This protein binds this small molecule.
Small molecule (SMILES): Nc1ccn([C@@H]2O[C@H](CO[P](=O)(O)O[P](=O)(O)OC[C@@H](O)CO)[C@@H](O)[C@H]2O)c(=O)n1

Sequence of chain 1.B:
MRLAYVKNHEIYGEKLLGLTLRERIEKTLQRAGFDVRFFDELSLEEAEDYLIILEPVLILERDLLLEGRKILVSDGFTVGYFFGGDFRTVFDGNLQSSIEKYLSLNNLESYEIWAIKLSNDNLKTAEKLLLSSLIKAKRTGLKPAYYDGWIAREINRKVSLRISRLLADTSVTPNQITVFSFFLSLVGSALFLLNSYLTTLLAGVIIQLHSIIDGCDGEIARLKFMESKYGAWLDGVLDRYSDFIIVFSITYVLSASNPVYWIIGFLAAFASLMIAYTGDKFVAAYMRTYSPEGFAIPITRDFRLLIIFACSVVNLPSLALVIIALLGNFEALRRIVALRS

Binding-site contacts:
Ligand atom C2 contacts residue ALA249 of chain 1.B at 3.6 Å (hydrophobic).
Ligand atom O1B contacts residue ASP242 of chain 1.B at 3.2 Å (salt-bridge).
Ligand atom N3 contacts residue PRO202 of chain 1.B at 3.6 Å.
Ligand atom O2G contacts residue ALA180 of chain 1.B at 3.5 Å.
Ligand atom C4' contacts residue ARG250 of chain 1.B at 3.5 Å.
Ligand atom N4 contacts residue ASN203 of chain 1.B at 2.7 Å (h-bond).
Ligand atom O2 contacts residue GLU255 of chain 1.B at 3.2 Å.
Ligand atom C1G contacts residue SER239 of chain 1.B at 3.1 Å.
Ligand atom C4 contacts residue GLY259 of chain 1.B at 3.5 Å.
Ligand atom O2B contacts residue TLA1 of chain 1.Q at 3.2 Å (h-bond).
Ligand atom O2A contacts residue GLY246 of chain 1.B at 3.2 Å (h-bond).
Ligand atom O2 contacts residue SER256 of chain 1.B at 3.2 Å (h-bond).
Ligand atom O2B contacts residue LYS164 of chain 1.B at 2.8 Å (salt-bridge).
Ligand atom O2A contacts residue ASP245 of chain 1.B at 3.1 Å (salt-bridge).
Ligand atom O2A contacts residue ASP242 of chain 1.B at 3.0 Å (salt-bridge).
Ligand atom O3B contacts residue ASP242 of chain 1.B at 3.3 Å (salt-bridge).
Ligand atom C5 contacts residue GLY259 of chain 1.B at 3.3 Å.
Ligand atom O4' contacts residue GLY246 of chain 1.B at 3.3 Å.
Ligand atom O1B contacts residue ASP263 of chain 1.B at 3.0 Å (salt-bridge).
Ligand atom C5' contacts residue ASP263 of chain 1.B at 3.6 Å.
Ligand atom O2A contacts residue ASP263 of chain 1.B at 3.2 Å (salt-bridge).
Ligand atom O5' contacts residue ARG250 of chain 1.B at 3.1 Å (salt-bridge).
Ligand atom C4 contacts residue PRO202 of chain 1.B at 3.6 Å (hydrophobic).
Ligand atom O5' contacts residue GLY246 of chain 1.B at 3.2 Å.
Ligand atom O1G contacts residue SER239 of chain 1.B at 3.4 Å (h-bond).
Ligand atom N3 contacts residue GLY259 of chain 1.B at 3.4 Å.
Ligand atom PA contacts residue GLY246 of chain 1.B at 3.6 Å.
Ligand atom O4' contacts residue ARG250 of chain 1.B at 3.4 Å (salt-bridge).
Ligand atom O2 contacts residue ALA249 of chain 1.B at 3.5 Å.
Ligand atom O2A contacts residue CA1 of chain 1.K at 2.5 Å.
Ligand atom O1A contacts residue ARG250 of chain 1.B at 3.1 Å (salt-bridge).
Ligand atom O3A contacts residue LYS164 of chain 1.B at 3.4 Å.
Ligand atom C5 contacts residue THR206 of chain 1.B at 3.6 Å.
Ligand atom O1A contacts residue GLY243 of chain 1.B at 3.6 Å.
Ligand atom C2' contacts residue ALA260 of chain 1.B at 3.5 Å (hydrophobic).
Ligand atom N4 contacts residue THR206 of chain 1.B at 3.0 Å (h-bond).
Ligand atom O1B contacts residue CA1 of chain 1.K at 2.5 Å.
Ligand atom O3' contacts residue ALA260 of chain 1.B at 3.4 Å.
Ligand atom N4 contacts residue PRO202 of chain 1.B at 3.2 Å.
Ligand atom O1A contacts residue ARG185 of chain 1.B at 2.9 Å (salt-bridge).